The protein below binds the small molecule below.
Small molecule (SMILES): CC(=O)N[C@@H]1[C@@H](O)[C@H](O)[C@@H](CO)O[C@H]1O

Binding-site contacts:
Ligand atom O7 contacts residue THR248 of chain 1.C at 4.2 Å.
Ligand atom O7 contacts residue ASN246 of chain 1.C at 3.1 Å (h-bond).
Ligand atom C3 contacts residue ASN246 of chain 1.C at 3.7 Å.
Ligand atom C7 contacts residue ASN246 of chain 1.C at 3.2 Å.
Ligand atom O7 contacts residue ASN249 of chain 1.C at 4.3 Å.
Ligand atom C5 contacts residue ASN246 of chain 1.C at 3.6 Å.
Ligand atom C7 contacts residue ASN249 of chain 1.C at 4.0 Å.
Ligand atom N2 contacts residue ASN246 of chain 1.C at 2.8 Å (h-bond).
Ligand atom C4 contacts residue ASN246 of chain 1.C at 4.2 Å.
Ligand atom C2 contacts residue ASN246 of chain 1.C at 2.3 Å.
Ligand atom C8 contacts residue ASN249 of chain 1.C at 3.5 Å.
Ligand atom C1 contacts residue ASN246 of chain 1.C at 1.4 Å.
Ligand atom O5 contacts residue ASN246 of chain 1.C at 2.3 Å (h-bond).
Ligand atom C8 contacts residue ASN246 of chain 1.C at 4.0 Å.

Sequence of chain 1.C:
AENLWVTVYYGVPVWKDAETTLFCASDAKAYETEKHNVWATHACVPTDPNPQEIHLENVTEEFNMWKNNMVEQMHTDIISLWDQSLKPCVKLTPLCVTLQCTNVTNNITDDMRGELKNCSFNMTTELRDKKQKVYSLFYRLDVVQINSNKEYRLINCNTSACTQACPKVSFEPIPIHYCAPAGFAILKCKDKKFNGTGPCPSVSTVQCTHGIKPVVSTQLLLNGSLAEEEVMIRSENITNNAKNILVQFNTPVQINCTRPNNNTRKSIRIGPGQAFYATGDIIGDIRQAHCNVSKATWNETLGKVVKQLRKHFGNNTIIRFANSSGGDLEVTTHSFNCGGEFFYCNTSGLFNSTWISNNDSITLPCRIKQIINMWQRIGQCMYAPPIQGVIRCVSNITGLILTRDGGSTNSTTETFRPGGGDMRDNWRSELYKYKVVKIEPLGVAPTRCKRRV